The protein below binds the small molecule below.
Small molecule (SMILES): CC(=O)N[C@@H]1[C@@H](O)[C@H](O)[C@@H](CO)O[C@H]1O

Binding-site contacts:
Ligand atom C8 contacts residue LYS202 of chain 1.I at 4.2 Å.
Ligand atom C3 contacts residue ASN204 of chain 1.I at 3.8 Å.
Ligand atom O5 contacts residue ASN204 of chain 1.I at 2.4 Å (h-bond).
Ligand atom C1 contacts residue ASN204 of chain 1.I at 1.4 Å.
Ligand atom C5 contacts residue ASN204 of chain 1.I at 3.7 Å.
Ligand atom C7 contacts residue ASN204 of chain 1.I at 3.6 Å.
Ligand atom N2 contacts residue ASN204 of chain 1.I at 2.9 Å (h-bond).
Ligand atom O6 contacts residue NAG1 of chain 1.ZA at 3.9 Å.
Ligand atom C2 contacts residue ASN204 of chain 1.I at 2.4 Å.
Ligand atom C4 contacts residue ASN204 of chain 1.I at 4.2 Å.
Ligand atom O7 contacts residue ASN204 of chain 1.I at 4.0 Å.

Sequence of chain 1.I:
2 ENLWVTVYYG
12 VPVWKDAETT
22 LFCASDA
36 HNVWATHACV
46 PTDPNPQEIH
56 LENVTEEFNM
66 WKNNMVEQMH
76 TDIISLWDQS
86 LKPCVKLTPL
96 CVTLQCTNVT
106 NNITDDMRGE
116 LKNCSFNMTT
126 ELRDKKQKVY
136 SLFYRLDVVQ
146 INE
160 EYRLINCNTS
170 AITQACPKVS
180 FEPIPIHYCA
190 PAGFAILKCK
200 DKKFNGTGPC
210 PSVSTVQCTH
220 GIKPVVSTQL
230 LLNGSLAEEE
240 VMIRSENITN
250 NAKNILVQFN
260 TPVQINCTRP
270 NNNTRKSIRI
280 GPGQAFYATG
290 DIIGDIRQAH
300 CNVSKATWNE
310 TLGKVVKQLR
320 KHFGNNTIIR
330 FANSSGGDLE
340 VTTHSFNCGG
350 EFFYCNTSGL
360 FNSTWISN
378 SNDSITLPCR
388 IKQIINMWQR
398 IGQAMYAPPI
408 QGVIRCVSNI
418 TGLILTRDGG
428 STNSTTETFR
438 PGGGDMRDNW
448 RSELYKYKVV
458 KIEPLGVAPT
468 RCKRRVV